Binding-site contacts:
Ligand atom OXT contacts residue ASN167 of chain 1.A at 3.8 Å.
Ligand atom OE2 contacts residue GLY260 of chain 1.A at 3.9 Å.
Ligand atom CG contacts residue GLN63 of chain 1.A at 4.0 Å.
Ligand atom N contacts residue GLU160 of chain 1.A at 3.9 Å.
Ligand atom OE1 contacts residue TYR243 of chain 1.A at 4.2 Å.
Ligand atom CA contacts residue GLN63 of chain 1.A at 3.5 Å.
Ligand atom CD contacts residue TYR27 of chain 1.A at 4.4 Å (hydrophobic).
Ligand atom C contacts residue TYR191 of chain 1.A at 4.1 Å (hydrophobic).
Ligand atom CD contacts residue VAL261 of chain 1.A at 3.1 Å (hydrophobic).
Ligand atom C contacts residue ASN167 of chain 1.A at 3.9 Å.
Ligand atom CB contacts residue SER64 of chain 1.A at 3.5 Å.
Ligand atom OE1 contacts residue SER64 of chain 1.A at 2.9 Å (h-bond).
Ligand atom CD contacts residue SER64 of chain 1.A at 2.6 Å.
Ligand atom OE2 contacts residue SER259 of chain 1.A at 3.7 Å.
Ligand atom OXT contacts residue CYS195 of chain 1.A at 4.0 Å.
Ligand atom CA contacts residue TYR27 of chain 1.A at 4.0 Å (hydrophobic).
Ligand atom OE2 contacts residue SER64 of chain 1.A at 2.6 Å (h-bond).
Ligand atom OXT contacts residue TYR191 of chain 1.A at 3.0 Å.
Ligand atom OE2 contacts residue VAL261 of chain 1.A at 3.1 Å.
Ligand atom O contacts residue ASN114 of chain 1.A at 3.5 Å (h-bond).
Ligand atom OE2 contacts residue GLN63 of chain 1.A at 4.5 Å.
Ligand atom OE1 contacts residue VAL261 of chain 1.A at 3.8 Å.
Ligand atom O contacts residue ASN167 of chain 1.A at 3.2 Å (h-bond).
Ligand atom CA contacts residue GLU160 of chain 1.A at 3.8 Å.
Ligand atom O contacts residue GLU160 of chain 1.A at 3.5 Å (salt-bridge).
Ligand atom CG contacts residue VAL261 of chain 1.A at 3.3 Å (hydrophobic).
Ligand atom OXT contacts residue ASN114 of chain 1.A at 4.4 Å.
Ligand atom CB contacts residue GLN63 of chain 1.A at 4.3 Å.
Ligand atom CB contacts residue TYR191 of chain 1.A at 4.2 Å (hydrophobic).
Ligand atom C contacts residue GLU160 of chain 1.A at 3.3 Å.
Ligand atom O contacts residue TYR27 of chain 1.A at 4.1 Å.
Ligand atom CB contacts residue TYR27 of chain 1.A at 4.0 Å (hydrophobic).
Ligand atom C contacts residue ASN114 of chain 1.A at 4.2 Å.
Ligand atom CB contacts residue ASN114 of chain 1.A at 4.2 Å.
Ligand atom CG contacts residue SER64 of chain 1.A at 3.3 Å.
Ligand atom N contacts residue GLN63 of chain 1.A at 2.3 Å (h-bond).
Ligand atom OE1 contacts residue TYR27 of chain 1.A at 4.4 Å.
Ligand atom N contacts residue CYS195 of chain 1.A at 3.5 Å (h-bond).
Ligand atom OXT contacts residue GLU160 of chain 1.A at 3.3 Å (salt-bridge).
Ligand atom CG contacts residue TYR27 of chain 1.A at 3.7 Å (hydrophobic).

Sequence of chain 1.A:
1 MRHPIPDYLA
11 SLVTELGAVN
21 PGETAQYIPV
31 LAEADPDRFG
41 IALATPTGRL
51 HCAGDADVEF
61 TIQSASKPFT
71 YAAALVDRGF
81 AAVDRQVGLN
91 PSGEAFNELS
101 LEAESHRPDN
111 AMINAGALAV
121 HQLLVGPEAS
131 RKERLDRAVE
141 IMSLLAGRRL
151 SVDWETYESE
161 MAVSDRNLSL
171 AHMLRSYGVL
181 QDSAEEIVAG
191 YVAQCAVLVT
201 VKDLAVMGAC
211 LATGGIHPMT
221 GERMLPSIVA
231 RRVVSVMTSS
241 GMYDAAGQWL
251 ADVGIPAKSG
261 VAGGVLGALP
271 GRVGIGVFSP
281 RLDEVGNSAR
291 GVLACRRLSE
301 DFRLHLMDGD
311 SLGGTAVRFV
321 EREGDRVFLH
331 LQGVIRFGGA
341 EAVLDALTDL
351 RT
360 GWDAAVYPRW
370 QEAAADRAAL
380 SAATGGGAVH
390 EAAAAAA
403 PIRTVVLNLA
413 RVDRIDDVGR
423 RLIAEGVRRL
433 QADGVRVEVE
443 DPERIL

A protein and the small-molecule ligand that binds it are described below.
Small molecule (SMILES): N[C@@H](CCC(=O)O)C(=O)O